This small molecule binds to this protein.
Small molecule (SMILES): CC(=O)N[C@@H]1[C@@H](O)[C@H](O)[C@@H](CO)O[C@H]1O

Binding-site contacts:
Ligand atom C2 contacts residue ASN313 of chain 1.B at 2.5 Å.
Ligand atom O7 contacts residue SER315 of chain 1.B at 3.4 Å (h-bond).
Ligand atom O7 contacts residue SER314 of chain 1.B at 3.4 Å (h-bond).
Ligand atom O5 contacts residue ASN313 of chain 1.B at 2.4 Å (h-bond).
Ligand atom C5 contacts residue ASN313 of chain 1.B at 3.7 Å.
Ligand atom O7 contacts residue ASN313 of chain 1.B at 3.9 Å.
Ligand atom N2 contacts residue SER314 of chain 1.B at 4.5 Å.
Ligand atom C4 contacts residue ASN313 of chain 1.B at 4.3 Å.
Ligand atom C7 contacts residue ASN313 of chain 1.B at 3.6 Å.
Ligand atom C8 contacts residue SER315 of chain 1.B at 3.9 Å.
Ligand atom C7 contacts residue SER315 of chain 1.B at 4.1 Å.
Ligand atom C1 contacts residue ASN313 of chain 1.B at 1.4 Å.
Ligand atom O6 contacts residue ASN313 of chain 1.B at 4.2 Å.
Ligand atom C3 contacts residue ASN313 of chain 1.B at 3.8 Å.
Ligand atom N2 contacts residue ASN313 of chain 1.B at 3.0 Å (h-bond).
Ligand atom C7 contacts residue SER314 of chain 1.B at 3.7 Å.
Ligand atom C8 contacts residue SER314 of chain 1.B at 3.9 Å.

Sequence of chain 1.B:
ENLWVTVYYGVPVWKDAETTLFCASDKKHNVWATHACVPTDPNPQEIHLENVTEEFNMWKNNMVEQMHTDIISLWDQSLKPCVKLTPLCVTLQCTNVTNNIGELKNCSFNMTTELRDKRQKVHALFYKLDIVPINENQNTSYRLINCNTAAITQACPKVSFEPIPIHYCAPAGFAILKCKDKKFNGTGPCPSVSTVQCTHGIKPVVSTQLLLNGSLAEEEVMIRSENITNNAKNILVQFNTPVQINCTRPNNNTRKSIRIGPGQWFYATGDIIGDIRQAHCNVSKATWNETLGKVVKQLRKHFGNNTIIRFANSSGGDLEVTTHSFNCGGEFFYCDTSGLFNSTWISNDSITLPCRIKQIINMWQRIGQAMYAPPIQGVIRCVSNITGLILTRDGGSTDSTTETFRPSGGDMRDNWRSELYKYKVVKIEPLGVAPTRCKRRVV